A protein and the small-molecule ligand that binds it are described below.
Small molecule (SMILES): CC(=O)N[C@@H]1[C@@H](O)[C@H](O)[C@@H](CO)O[C@H]1O

Sequence of chain 2.A:
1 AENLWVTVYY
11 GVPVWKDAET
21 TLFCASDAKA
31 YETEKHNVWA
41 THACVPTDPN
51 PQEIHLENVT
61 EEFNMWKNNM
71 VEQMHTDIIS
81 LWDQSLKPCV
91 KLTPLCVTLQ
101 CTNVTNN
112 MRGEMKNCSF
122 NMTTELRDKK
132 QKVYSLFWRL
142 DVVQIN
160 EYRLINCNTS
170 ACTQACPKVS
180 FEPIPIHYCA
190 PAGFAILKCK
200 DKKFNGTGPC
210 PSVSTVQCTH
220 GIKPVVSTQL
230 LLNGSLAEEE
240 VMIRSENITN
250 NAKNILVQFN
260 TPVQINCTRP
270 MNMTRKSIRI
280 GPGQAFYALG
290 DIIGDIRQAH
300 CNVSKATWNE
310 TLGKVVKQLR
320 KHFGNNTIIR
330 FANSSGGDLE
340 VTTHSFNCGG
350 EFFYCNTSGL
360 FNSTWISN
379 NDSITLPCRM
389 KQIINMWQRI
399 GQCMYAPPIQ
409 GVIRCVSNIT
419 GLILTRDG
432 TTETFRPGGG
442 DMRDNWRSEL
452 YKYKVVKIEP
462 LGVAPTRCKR

Binding-site contacts:
Ligand atom O5 contacts residue LYS117 of chain 2.A at 4.3 Å.
Ligand atom O6 contacts residue GLY114 of chain 2.A at 4.3 Å.
Ligand atom N2 contacts residue ASN103 of chain 2.A at 2.9 Å (h-bond).
Ligand atom C1 contacts residue ARG140 of chain 2.A at 4.3 Å.
Ligand atom C8 contacts residue ASN103 of chain 2.A at 4.3 Å.
Ligand atom C8 contacts residue CYS101 of chain 2.A at 3.5 Å (hydrophobic).
Ligand atom C5 contacts residue ARG140 of chain 2.A at 4.4 Å.
Ligand atom O7 contacts residue ASN103 of chain 2.A at 3.9 Å.
Ligand atom C3 contacts residue ASN103 of chain 2.A at 3.8 Å.
Ligand atom C6 contacts residue GLY114 of chain 2.A at 3.6 Å.
Ligand atom C7 contacts residue THR102 of chain 2.A at 4.2 Å.
Ligand atom O5 contacts residue ARG140 of chain 2.A at 4.2 Å.
Ligand atom C5 contacts residue GLY114 of chain 2.A at 4.4 Å.
Ligand atom C8 contacts residue THR102 of chain 2.A at 3.6 Å.
Ligand atom C7 contacts residue ASN103 of chain 2.A at 3.7 Å.
Ligand atom N2 contacts residue LYS117 of chain 2.A at 4.2 Å.
Ligand atom C2 contacts residue ASN103 of chain 2.A at 2.5 Å.
Ligand atom C1 contacts residue ASN103 of chain 2.A at 1.4 Å.
Ligand atom C2 contacts residue LYS117 of chain 2.A at 4.4 Å.
Ligand atom O7 contacts residue THR102 of chain 2.A at 4.4 Å.
Ligand atom O5 contacts residue GLY114 of chain 2.A at 3.9 Å.
Ligand atom O5 contacts residue ASN103 of chain 2.A at 2.4 Å (h-bond).
Ligand atom C1 contacts residue LYS117 of chain 2.A at 3.4 Å.
Ligand atom C4 contacts residue ASN103 of chain 2.A at 4.2 Å.
Ligand atom C5 contacts residue ASN103 of chain 2.A at 3.7 Å.